Binding-site contacts:
Ligand atom C10 contacts residue GLY125 of chain 2.A at 3.9 Å.
Ligand atom N contacts residue GLY142 of chain 2.A at 2.8 Å (h-bond).
Ligand atom N contacts residue ILE141 of chain 2.A at 3.9 Å.
Ligand atom C2 contacts residue SER96 of chain 2.A at 3.5 Å.
Ligand atom N contacts residue SER140 of chain 2.A at 3.3 Å (h-bond).
Ligand atom C4 contacts residue GLY148 of chain 2.A at 3.9 Å.
Ligand atom C11 contacts residue PRO97 of chain 2.A at 3.6 Å (hydrophobic).
Ligand atom N contacts residue TYR144 of chain 2.A at 3.1 Å (h-bond).
Ligand atom C5 contacts residue GLY149 of chain 2.A at 3.6 Å.
Ligand atom C9 contacts residue GLY125 of chain 2.A at 3.3 Å.
Ligand atom C5 contacts residue GLY121 of chain 2.A at 3.7 Å.
Ligand atom C9 contacts residue ARG122 of chain 2.A at 3.5 Å.
Ligand atom C1 contacts residue PRO152 of chain 2.A at 3.8 Å (hydrophobic).
Ligand atom O contacts residue ILE141 of chain 2.A at 2.9 Å (h-bond).
Ligand atom C11 contacts residue LEU146 of chain 2.A at 3.6 Å (hydrophobic).
Ligand atom C9 contacts residue GLU124 of chain 2.A at 3.6 Å.
Ligand atom C10 contacts residue TYR94 of chain 2.A at 3.5 Å (hydrophobic).
Ligand atom C5 contacts residue GLY148 of chain 2.A at 3.5 Å.
Ligand atom N1 contacts residue GLY148 of chain 2.A at 3.8 Å.
Ligand atom C8 contacts residue GLY125 of chain 2.A at 3.8 Å.
Ligand atom N2 contacts residue PRO97 of chain 2.A at 4.0 Å.
Ligand atom C2 contacts residue PRO97 of chain 2.A at 3.9 Å (hydrophobic).
Ligand atom C8 contacts residue GLU124 of chain 2.A at 3.6 Å.
Ligand atom C1 contacts residue PRO97 of chain 2.A at 3.7 Å (hydrophobic).
Ligand atom O contacts residue SER140 of chain 2.A at 3.4 Å.
Ligand atom O contacts residue SER96 of chain 2.A at 3.9 Å.
Ligand atom C4 contacts residue LEU146 of chain 2.A at 3.9 Å (hydrophobic).
Ligand atom C contacts residue ILE141 of chain 2.A at 3.8 Å (hydrophobic).
Ligand atom C8 contacts residue TYR123 of chain 2.A at 3.4 Å (hydrophobic).
Ligand atom C3 contacts residue LEU95 of chain 2.A at 3.5 Å (hydrophobic).
Ligand atom N1 contacts residue LEU146 of chain 2.A at 3.1 Å (h-bond).
Ligand atom C3 contacts residue SER96 of chain 2.A at 3.8 Å.
Ligand atom C2 contacts residue PRO152 of chain 2.A at 3.6 Å (hydrophobic).
Ligand atom N2 contacts residue VAL145 of chain 2.A at 4.0 Å.
Ligand atom C9 contacts residue TYR123 of chain 2.A at 3.1 Å (hydrophobic).
Ligand atom C10 contacts residue GLY121 of chain 2.A at 3.6 Å.
Ligand atom C contacts residue SER140 of chain 2.A at 3.8 Å.
Ligand atom C11 contacts residue TYR144 of chain 2.A at 3.4 Å (hydrophobic).
Ligand atom N2 contacts residue LEU146 of chain 2.A at 3.0 Å (h-bond).
Ligand atom C2 contacts residue LEU95 of chain 2.A at 3.7 Å (hydrophobic).

The small molecule below binds the protein below.
Small molecule (SMILES): NC(=O)c1ccc(NCC2CCCC2)nc1

Sequence of chain 2.A:
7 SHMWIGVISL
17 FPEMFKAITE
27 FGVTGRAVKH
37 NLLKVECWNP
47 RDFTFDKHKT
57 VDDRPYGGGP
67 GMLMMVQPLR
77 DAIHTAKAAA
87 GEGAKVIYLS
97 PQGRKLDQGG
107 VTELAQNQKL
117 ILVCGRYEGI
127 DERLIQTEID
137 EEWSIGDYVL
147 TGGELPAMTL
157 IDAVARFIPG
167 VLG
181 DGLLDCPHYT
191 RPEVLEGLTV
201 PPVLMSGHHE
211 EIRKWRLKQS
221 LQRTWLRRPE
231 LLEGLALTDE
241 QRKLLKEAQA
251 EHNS